Sequence of chain 1.A:
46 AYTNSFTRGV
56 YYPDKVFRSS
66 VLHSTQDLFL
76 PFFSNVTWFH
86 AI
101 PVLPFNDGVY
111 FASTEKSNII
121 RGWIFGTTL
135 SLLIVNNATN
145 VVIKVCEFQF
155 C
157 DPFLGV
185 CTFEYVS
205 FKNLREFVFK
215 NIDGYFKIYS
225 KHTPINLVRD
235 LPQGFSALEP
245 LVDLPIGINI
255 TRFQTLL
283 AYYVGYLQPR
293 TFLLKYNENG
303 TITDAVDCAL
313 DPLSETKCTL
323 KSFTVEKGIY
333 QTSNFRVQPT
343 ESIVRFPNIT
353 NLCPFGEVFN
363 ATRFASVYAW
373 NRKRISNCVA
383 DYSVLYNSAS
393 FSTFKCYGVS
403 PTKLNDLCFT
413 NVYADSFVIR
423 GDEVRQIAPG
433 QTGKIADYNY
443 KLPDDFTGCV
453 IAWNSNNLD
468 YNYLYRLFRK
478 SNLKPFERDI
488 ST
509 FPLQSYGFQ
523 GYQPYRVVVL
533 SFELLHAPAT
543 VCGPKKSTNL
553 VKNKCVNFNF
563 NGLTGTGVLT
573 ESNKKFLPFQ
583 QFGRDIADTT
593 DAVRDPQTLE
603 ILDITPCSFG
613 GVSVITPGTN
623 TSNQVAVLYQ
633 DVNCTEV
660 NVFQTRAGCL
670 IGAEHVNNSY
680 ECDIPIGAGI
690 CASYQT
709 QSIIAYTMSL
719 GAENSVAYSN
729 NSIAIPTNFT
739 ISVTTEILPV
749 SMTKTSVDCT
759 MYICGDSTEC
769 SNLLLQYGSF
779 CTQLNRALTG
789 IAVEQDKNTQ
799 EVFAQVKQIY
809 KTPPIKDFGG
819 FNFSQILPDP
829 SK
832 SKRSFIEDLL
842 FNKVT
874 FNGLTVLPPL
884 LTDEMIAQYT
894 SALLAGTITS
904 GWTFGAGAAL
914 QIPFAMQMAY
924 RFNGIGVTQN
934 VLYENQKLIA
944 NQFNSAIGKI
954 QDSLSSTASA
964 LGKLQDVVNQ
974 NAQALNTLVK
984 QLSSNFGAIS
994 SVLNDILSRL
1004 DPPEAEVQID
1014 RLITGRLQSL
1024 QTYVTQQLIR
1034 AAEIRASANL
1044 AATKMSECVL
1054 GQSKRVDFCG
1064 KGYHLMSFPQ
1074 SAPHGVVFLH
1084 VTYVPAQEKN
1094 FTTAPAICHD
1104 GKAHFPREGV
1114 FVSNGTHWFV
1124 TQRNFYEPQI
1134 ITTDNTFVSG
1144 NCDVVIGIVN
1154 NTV

Binding-site contacts:
Ligand atom C4 contacts residue ASN676 of chain 1.A at 4.3 Å.
Ligand atom C2 contacts residue ASN676 of chain 1.A at 2.5 Å.
Ligand atom C7 contacts residue HIS674 of chain 1.A at 4.0 Å.
Ligand atom C1 contacts residue ASN676 of chain 1.A at 1.5 Å.
Ligand atom O5 contacts residue ASN676 of chain 1.A at 2.4 Å (h-bond).
Ligand atom C8 contacts residue HIS674 of chain 1.A at 3.1 Å.
Ligand atom C8 contacts residue VAL675 of chain 1.A at 4.1 Å (hydrophobic).
Ligand atom N2 contacts residue ASN676 of chain 1.A at 2.9 Å (h-bond).
Ligand atom C5 contacts residue ASN676 of chain 1.A at 3.7 Å.
Ligand atom C7 contacts residue ASN676 of chain 1.A at 3.2 Å.
Ligand atom C3 contacts residue ASN676 of chain 1.A at 3.9 Å.
Ligand atom C8 contacts residue ASN676 of chain 1.A at 3.9 Å.
Ligand atom O7 contacts residue HIS674 of chain 1.A at 3.9 Å.
Ligand atom O7 contacts residue ASN676 of chain 1.A at 3.1 Å (h-bond).

The protein below binds the small molecule below.
Small molecule (SMILES): CC(=O)N[C@@H]1[C@@H](O)[C@H](O)[C@@H](CO)O[C@H]1O